Sequence of chain 5.A:
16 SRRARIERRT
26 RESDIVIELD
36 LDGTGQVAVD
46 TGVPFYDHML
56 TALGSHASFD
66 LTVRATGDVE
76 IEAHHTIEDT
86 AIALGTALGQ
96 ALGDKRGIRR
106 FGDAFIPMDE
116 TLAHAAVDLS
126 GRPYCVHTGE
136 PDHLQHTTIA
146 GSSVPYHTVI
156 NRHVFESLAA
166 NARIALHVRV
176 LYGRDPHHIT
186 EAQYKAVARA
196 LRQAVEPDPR

Sequence of chain 2.A:
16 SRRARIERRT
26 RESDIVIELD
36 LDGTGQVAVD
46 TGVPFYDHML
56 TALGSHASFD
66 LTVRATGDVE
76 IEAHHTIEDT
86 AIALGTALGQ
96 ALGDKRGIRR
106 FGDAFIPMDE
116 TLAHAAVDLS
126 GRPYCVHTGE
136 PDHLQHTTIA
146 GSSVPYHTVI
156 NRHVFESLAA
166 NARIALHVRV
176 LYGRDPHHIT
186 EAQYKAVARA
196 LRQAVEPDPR

Sequence of chain 21.A:
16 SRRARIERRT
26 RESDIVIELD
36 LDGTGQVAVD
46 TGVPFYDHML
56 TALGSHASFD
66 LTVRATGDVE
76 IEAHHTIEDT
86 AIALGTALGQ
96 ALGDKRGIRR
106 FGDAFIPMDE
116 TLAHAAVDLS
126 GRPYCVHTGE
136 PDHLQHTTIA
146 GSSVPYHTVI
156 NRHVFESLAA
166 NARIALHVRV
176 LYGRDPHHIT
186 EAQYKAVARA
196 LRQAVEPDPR

The small molecule below binds the protein below.
Small molecule (SMILES): Nc1nc[nH]n1

Binding-site contacts:
Ligand atom C3 contacts residue MN1 of chain 21.C at 3.3 Å.
Ligand atom C5 contacts residue HIS80 of chain 21.A at 3.7 Å.
Ligand atom C3 contacts residue HIS183 of chain 5.A at 4.3 Å.
Ligand atom C3 contacts residue MET113 of chain 5.A at 3.2 Å (hydrophobic).
Ligand atom N4 contacts residue GLU83 of chain 21.A at 3.1 Å (salt-bridge).
Ligand atom N1 contacts residue HIS79 of chain 21.A at 4.4 Å.
Ligand atom N1 contacts residue MET113 of chain 5.A at 3.5 Å.
Ligand atom N3A contacts residue MET113 of chain 5.A at 3.8 Å.
Ligand atom C5 contacts residue GLU186 of chain 5.A at 3.9 Å.
Ligand atom N1 contacts residue HIS53 of chain 5.A at 4.4 Å.
Ligand atom C3 contacts residue HIS80 of chain 21.A at 4.3 Å.
Ligand atom C5 contacts residue MN1 of chain 21.C at 3.2 Å.
Ligand atom N2 contacts residue GLU186 of chain 5.A at 3.9 Å.
Ligand atom N4 contacts residue MET113 of chain 5.A at 3.5 Å.
Ligand atom C3 contacts residue MN1 of chain 5.D at 4.2 Å.
Ligand atom C5 contacts residue MN1 of chain 5.D at 3.3 Å.
Ligand atom N1 contacts residue GLU186 of chain 5.A at 3.1 Å (salt-bridge).
Ligand atom N1 contacts residue MN1 of chain 5.D at 2.2 Å.
Ligand atom C5 contacts residue HIS182 of chain 5.A at 3.3 Å.
Ligand atom C5 contacts residue HIS79 of chain 21.A at 3.2 Å.
Ligand atom N1 contacts residue HIS182 of chain 5.A at 3.1 Å (h-bond).
Ligand atom C3 contacts residue ARG127 of chain 2.A at 4.2 Å.
Ligand atom N2 contacts residue MN1 of chain 21.C at 4.4 Å.
Ligand atom N2 contacts residue HIS80 of chain 21.A at 3.5 Å (h-bond).
Ligand atom N4 contacts residue HIS183 of chain 5.A at 3.2 Å (h-bond).
Ligand atom N3A contacts residue ARG127 of chain 2.A at 3.2 Å (salt-bridge).
Ligand atom C3 contacts residue GLU83 of chain 21.A at 3.6 Å.
Ligand atom N1 contacts residue HIS80 of chain 21.A at 2.9 Å (h-bond).
Ligand atom N1 contacts residue MN1 of chain 21.C at 4.3 Å.
Ligand atom N3A contacts residue GLU83 of chain 21.A at 3.6 Å (salt-bridge).
Ligand atom N4 contacts residue MN1 of chain 21.C at 2.2 Å.
Ligand atom N4 contacts residue HIS80 of chain 21.A at 4.4 Å.
Ligand atom N2 contacts residue MET113 of chain 5.A at 3.3 Å.
Ligand atom N2 contacts residue MN1 of chain 5.D at 3.1 Å.
Ligand atom C5 contacts residue MET113 of chain 5.A at 3.6 Å (hydrophobic).
Ligand atom N4 contacts residue HIS79 of chain 21.A at 3.2 Å (h-bond).
Ligand atom N3A contacts residue MN1 of chain 21.C at 3.6 Å.
Ligand atom C5 contacts residue HIS183 of chain 5.A at 3.6 Å.
Ligand atom N4 contacts residue MN1 of chain 5.D at 4.4 Å.
Ligand atom C5 contacts residue GLU83 of chain 21.A at 4.0 Å.